Sequence of chain 1.A:
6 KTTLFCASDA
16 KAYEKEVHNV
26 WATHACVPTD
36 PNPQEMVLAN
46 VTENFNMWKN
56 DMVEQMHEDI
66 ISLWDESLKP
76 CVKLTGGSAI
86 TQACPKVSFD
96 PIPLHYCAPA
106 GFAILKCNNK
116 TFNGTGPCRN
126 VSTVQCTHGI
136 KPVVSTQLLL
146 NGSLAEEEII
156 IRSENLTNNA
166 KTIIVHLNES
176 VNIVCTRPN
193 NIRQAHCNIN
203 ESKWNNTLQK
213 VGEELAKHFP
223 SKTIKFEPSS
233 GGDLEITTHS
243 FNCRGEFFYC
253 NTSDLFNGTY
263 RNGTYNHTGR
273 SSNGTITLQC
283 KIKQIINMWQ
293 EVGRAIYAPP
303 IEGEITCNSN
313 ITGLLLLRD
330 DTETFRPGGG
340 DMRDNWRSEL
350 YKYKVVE

Binding-site contacts:
Ligand atom C8 contacts residue THR239 of chain 1.A at 3.4 Å.
Ligand atom C1 contacts residue ASN253 of chain 1.A at 1.4 Å.
Ligand atom C8 contacts residue THR240 of chain 1.A at 3.6 Å.
Ligand atom C4 contacts residue ASN253 of chain 1.A at 4.2 Å.
Ligand atom O5 contacts residue ASN253 of chain 1.A at 2.4 Å (h-bond).
Ligand atom C2 contacts residue ASN253 of chain 1.A at 2.5 Å.
Ligand atom C1 contacts residue SER255 of chain 1.A at 4.0 Å.
Ligand atom C5 contacts residue SER255 of chain 1.A at 3.9 Å.
Ligand atom N2 contacts residue ASN253 of chain 1.A at 3.0 Å (h-bond).
Ligand atom O7 contacts residue ASN253 of chain 1.A at 3.6 Å.
Ligand atom C8 contacts residue LEU236 of chain 1.A at 3.9 Å (hydrophobic).
Ligand atom C7 contacts residue ASN253 of chain 1.A at 3.5 Å.
Ligand atom C3 contacts residue ASN253 of chain 1.A at 3.8 Å.
Ligand atom C7 contacts residue THR240 of chain 1.A at 4.3 Å.
Ligand atom C5 contacts residue ASN253 of chain 1.A at 3.7 Å.
Ligand atom C6 contacts residue SER255 of chain 1.A at 4.4 Å.
Ligand atom O5 contacts residue SER255 of chain 1.A at 3.9 Å.

A small-molecule ligand and the protein it binds are described below.
Small molecule (SMILES): CC(=O)N[C@@H]1[C@@H](O)[C@H](O)[C@@H](CO)O[C@H]1O